A protein and the small-molecule ligand that binds it are described below.
Small molecule (SMILES): CC(=O)N[C@H]1[C@H](O[C@H]2[C@H](O)[C@@H](NC(C)=O)CO[C@@H]2CO)O[C@H](CO)[C@@H](O[C@@H]2O[C@H](CO)[C@@H](O)[C@H](O)[C@@H]2O)[C@@H]1O

Sequence of chain 1.A:
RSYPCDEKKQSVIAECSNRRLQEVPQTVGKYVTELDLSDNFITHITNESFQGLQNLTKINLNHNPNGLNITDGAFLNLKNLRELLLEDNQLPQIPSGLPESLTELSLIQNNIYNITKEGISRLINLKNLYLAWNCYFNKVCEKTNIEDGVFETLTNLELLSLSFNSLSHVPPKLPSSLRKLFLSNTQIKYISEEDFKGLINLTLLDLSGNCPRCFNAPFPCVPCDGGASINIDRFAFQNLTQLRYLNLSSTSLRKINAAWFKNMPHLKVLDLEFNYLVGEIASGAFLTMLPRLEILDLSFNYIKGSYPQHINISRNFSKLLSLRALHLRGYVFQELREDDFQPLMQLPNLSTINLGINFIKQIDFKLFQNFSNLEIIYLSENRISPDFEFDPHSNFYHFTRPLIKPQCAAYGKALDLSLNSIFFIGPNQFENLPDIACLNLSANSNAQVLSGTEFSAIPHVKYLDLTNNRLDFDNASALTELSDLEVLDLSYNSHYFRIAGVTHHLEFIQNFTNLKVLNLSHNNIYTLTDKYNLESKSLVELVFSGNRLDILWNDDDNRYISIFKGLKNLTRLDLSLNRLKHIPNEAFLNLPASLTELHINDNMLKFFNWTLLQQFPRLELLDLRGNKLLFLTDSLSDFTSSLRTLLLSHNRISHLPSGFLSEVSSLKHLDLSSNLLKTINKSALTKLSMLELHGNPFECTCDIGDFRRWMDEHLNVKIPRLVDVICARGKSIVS

Binding-site contacts:
Ligand atom O4 contacts residue LYS454 of chain 1.A at 3.4 Å (salt-bridge).
Ligand atom O3 contacts residue GLN456 of chain 1.A at 2.6 Å (h-bond).
Ligand atom O6 contacts residue VAL592 of chain 1.A at 3.7 Å.
Ligand atom C8 contacts residue VAL536 of chain 1.A at 4.0 Å (hydrophobic).
Ligand atom N2 contacts residue ASN568 of chain 1.A at 3.1 Å (h-bond).
Ligand atom C3 contacts residue ASP538 of chain 1.A at 3.9 Å.
Ligand atom C5 contacts residue ASN568 of chain 1.A at 3.6 Å.
Ligand atom C7 contacts residue ASP538 of chain 1.A at 3.5 Å.
Ligand atom C6 contacts residue GLN456 of chain 1.A at 4.1 Å.
Ligand atom O3 contacts residue LYS454 of chain 1.A at 3.5 Å (salt-bridge).
Ligand atom C2 contacts residue ASP538 of chain 1.A at 3.4 Å.
Ligand atom O5 contacts residue VAL592 of chain 1.A at 3.7 Å.
Ligand atom C2 contacts residue ASN568 of chain 1.A at 2.5 Å.
Ligand atom O5 contacts residue ASN568 of chain 1.A at 2.3 Å (h-bond).
Ligand atom C2 contacts residue LYS454 of chain 1.A at 4.0 Å.
Ligand atom O7 contacts residue LYS454 of chain 1.A at 3.2 Å (salt-bridge).
Ligand atom O7 contacts residue GLN456 of chain 1.A at 3.5 Å.
Ligand atom C3 contacts residue GLN456 of chain 1.A at 3.4 Å.
Ligand atom C6 contacts residue VAL566 of chain 1.A at 3.6 Å (hydrophobic).
Ligand atom C7 contacts residue ASN568 of chain 1.A at 3.7 Å.
Ligand atom N2 contacts residue ASP538 of chain 1.A at 2.6 Å (salt-bridge).
Ligand atom C4 contacts residue GLN456 of chain 1.A at 3.6 Å.
Ligand atom O5 contacts residue GLN456 of chain 1.A at 3.7 Å.
Ligand atom O7 contacts residue TYR512 of chain 1.A at 3.0 Å (h-bond).
Ligand atom C3 contacts residue ASN568 of chain 1.A at 3.8 Å.
Ligand atom C2 contacts residue GLN456 of chain 1.A at 3.6 Å.
Ligand atom C7 contacts residue TYR512 of chain 1.A at 4.0 Å (hydrophobic).
Ligand atom C8 contacts residue SER540 of chain 1.A at 3.9 Å.
Ligand atom C1 contacts residue ASP538 of chain 1.A at 3.5 Å.
Ligand atom C8 contacts residue ASP538 of chain 1.A at 3.6 Å.
Ligand atom O7 contacts residue ASN568 of chain 1.A at 4.0 Å.
Ligand atom N2 contacts residue SER540 of chain 1.A at 3.9 Å.
Ligand atom C8 contacts residue TYR512 of chain 1.A at 4.1 Å (hydrophobic).
Ligand atom C3 contacts residue LYS454 of chain 1.A at 3.9 Å.
Ligand atom C1 contacts residue ASN568 of chain 1.A at 1.4 Å.
Ligand atom C6 contacts residue GLU590 of chain 1.A at 3.7 Å.
Ligand atom O6 contacts residue GLU590 of chain 1.A at 3.0 Å (salt-bridge).
Ligand atom C8 contacts residue THR516 of chain 1.A at 4.0 Å.
Ligand atom C7 contacts residue SER540 of chain 1.A at 3.8 Å.
Ligand atom C6 contacts residue VAL592 of chain 1.A at 4.0 Å (hydrophobic).